Binding-site contacts:
Ligand atom O4' contacts residue ALA38 of chain 1.A at 3.9 Å.
Ligand atom C5' contacts residue GLY64 of chain 1.A at 3.2 Å.
Ligand atom P contacts residue LYS68 of chain 1.A at 3.6 Å.
Ligand atom OP2 contacts residue GLY66 of chain 1.A at 3.9 Å.
Ligand atom OP3 contacts residue LYS35 of chain 1.A at 2.6 Å (salt-bridge).
Ligand atom N7 contacts residue LYS35 of chain 1.A at 3.4 Å.
Ligand atom P contacts residue ILE69 of chain 1.A at 3.9 Å.
Ligand atom OP1 contacts residue VAL65 of chain 1.A at 3.8 Å.
Ligand atom O3' contacts residue ILE69 of chain 1.A at 3.7 Å.
Ligand atom O3' contacts residue VAL65 of chain 1.A at 3.9 Å.
Ligand atom C5' contacts residue TYR39 of chain 1.A at 3.4 Å (hydrophobic).
Ligand atom OP1 contacts residue LYS68 of chain 1.A at 2.7 Å (salt-bridge).
Ligand atom OP1 contacts residue GLY64 of chain 1.A at 2.9 Å (h-bond).
Ligand atom P contacts residue LYS35 of chain 1.A at 3.6 Å.
Ligand atom O5' contacts residue GLY66 of chain 1.A at 3.6 Å.
Ligand atom C8 contacts residue MN1 of chain 1.O at 3.1 Å.
Ligand atom OP1 contacts residue LYS68 of chain 1.A at 3.7 Å.
Ligand atom OP2 contacts residue VAL65 of chain 1.A at 3.9 Å.
Ligand atom OP1 contacts residue ILE69 of chain 1.A at 3.0 Å (h-bond).
Ligand atom P contacts residue GLY64 of chain 1.A at 3.9 Å.
Ligand atom N1 contacts residue HIS34 of chain 1.A at 3.9 Å.
Ligand atom OP2 contacts residue LYS68 of chain 1.A at 3.2 Å.
Ligand atom C8 contacts residue LYS35 of chain 1.A at 3.4 Å.
Ligand atom P contacts residue GLY66 of chain 1.A at 3.8 Å.
Ligand atom OP1 contacts residue GLY66 of chain 1.A at 2.8 Å (h-bond).
Ligand atom OP1 contacts residue LEU62 of chain 1.A at 3.9 Å.
Ligand atom OP1 contacts residue PRO63 of chain 1.A at 3.7 Å.
Ligand atom OP2 contacts residue LYS68 of chain 1.A at 3.2 Å (salt-bridge).
Ligand atom O3' contacts residue GLY64 of chain 1.A at 3.5 Å.
Ligand atom O5' contacts residue LYS35 of chain 1.A at 3.9 Å.
Ligand atom N3 contacts residue ALA38 of chain 1.A at 3.7 Å.
Ligand atom N7 contacts residue MN1 of chain 1.O at 2.3 Å.
Ligand atom O6 contacts residue MN1 of chain 1.O at 3.7 Å.
Ligand atom OP1 contacts residue THR67 of chain 1.A at 3.9 Å.
Ligand atom C5 contacts residue MN1 of chain 1.O at 3.4 Å.
Ligand atom C5' contacts residue GLY66 of chain 1.A at 3.7 Å.
Ligand atom C4' contacts residue GLY64 of chain 1.A at 3.3 Å.
Ligand atom OP1 contacts residue LYS35 of chain 1.A at 3.7 Å.
Ligand atom OP2 contacts residue THR67 of chain 1.A at 3.7 Å.
Ligand atom P contacts residue LYS68 of chain 1.A at 3.9 Å.

Sequence of chain 1.A:
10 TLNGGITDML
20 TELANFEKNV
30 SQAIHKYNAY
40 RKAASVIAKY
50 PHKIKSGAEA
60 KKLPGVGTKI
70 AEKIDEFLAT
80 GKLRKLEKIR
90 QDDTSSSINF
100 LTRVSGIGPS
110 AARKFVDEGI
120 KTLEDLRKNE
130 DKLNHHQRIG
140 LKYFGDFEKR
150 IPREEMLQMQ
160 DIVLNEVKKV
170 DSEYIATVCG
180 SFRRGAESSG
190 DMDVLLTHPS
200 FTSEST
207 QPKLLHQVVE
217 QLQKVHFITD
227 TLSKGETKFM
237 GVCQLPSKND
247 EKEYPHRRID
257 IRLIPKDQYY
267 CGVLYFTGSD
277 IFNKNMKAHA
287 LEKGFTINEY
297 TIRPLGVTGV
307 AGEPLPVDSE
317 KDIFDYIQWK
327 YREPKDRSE

This small molecule binds to this protein.
Small molecule (SMILES): Cc1cn([C@H]2C[C@H](O[P](=O)(O)OC[C@H]3O[C@@H](n4ccc(N)nc4=O)C[C@@H]3O[P](=O)(O)OC[C@H]3O[C@@H](n4cnc5c(=O)nc(N)[nH]c54)C[C@@H]3O[P](=O)(O)OC[C@H]3O[C@@H](n4cnc5c(=O)nc(N)[nH]c54)C[C@@H]3O)[C@@H](CO[P](=O)(O)O[C@H]3C[C@H](n4cnc5c(=O)nc(N)[nH]c54)O[C@@H]3COP(=O)(O)O)O2)c(=O)[nH]c1=O